Binding-site contacts:
Ligand atom O2S contacts residue HIS56 of chain 24.A at 4.4 Å.
Ligand atom C3 contacts residue HIS53 of chain 24.A at 4.0 Å.
Ligand atom C7 contacts residue HIS53 of chain 24.A at 4.2 Å.
Ligand atom C8 contacts residue HIS56 of chain 24.A at 3.9 Å.
Ligand atom C6 contacts residue HIS52 of chain 24.A at 3.6 Å.
Ligand atom C10 contacts residue HIS53 of chain 24.A at 3.4 Å.
Ligand atom C9 contacts residue HIS53 of chain 24.A at 4.0 Å.
Ligand atom N6' contacts residue HIS53 of chain 24.A at 3.8 Å.
Ligand atom C4 contacts residue HIS53 of chain 24.A at 3.5 Å.
Ligand atom N3' contacts residue CYS49 of chain 24.A at 3.1 Å (h-bond).
Ligand atom C1' contacts residue CYS49 of chain 24.A at 1.8 Å (hydrophobic).
Ligand atom C5' contacts residue HIS53 of chain 24.A at 4.2 Å.
Ligand atom C2' contacts residue CYS49 of chain 24.A at 2.8 Å (hydrophobic).
Ligand atom C2 contacts residue HIS53 of chain 24.A at 4.4 Å.
Ligand atom C1 contacts residue HIS53 of chain 24.A at 4.4 Å.
Ligand atom O2' contacts residue CYS49 of chain 24.A at 3.9 Å.
Ligand atom C7 contacts residue HIS56 of chain 24.A at 3.8 Å.
Ligand atom C5 contacts residue HIS53 of chain 24.A at 3.7 Å.
Ligand atom O2' contacts residue HIS52 of chain 24.A at 2.7 Å (h-bond).
Ligand atom C4' contacts residue CYS49 of chain 24.A at 4.5 Å (hydrophobic).
Ligand atom C5' contacts residue CYS49 of chain 24.A at 3.8 Å (hydrophobic).
Ligand atom O3S contacts residue HIS56 of chain 24.A at 3.4 Å.
Ligand atom C2' contacts residue HIS52 of chain 24.A at 3.9 Å.
Ligand atom C7 contacts residue HIS52 of chain 24.A at 3.6 Å.
Ligand atom C6 contacts residue HIS53 of chain 24.A at 3.8 Å.

Sequence of chain 24.A:
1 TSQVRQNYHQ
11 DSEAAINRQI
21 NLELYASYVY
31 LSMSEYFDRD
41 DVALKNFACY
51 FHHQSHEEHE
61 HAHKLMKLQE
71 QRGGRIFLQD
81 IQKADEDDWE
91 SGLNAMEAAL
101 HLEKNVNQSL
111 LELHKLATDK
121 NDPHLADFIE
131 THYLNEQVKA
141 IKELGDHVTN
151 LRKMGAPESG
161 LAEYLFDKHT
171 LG

The small molecule below binds the protein below.
Small molecule (SMILES): CC(=O)NCCNc1cccc2c(S(=O)(=O)O)cccc12